Sequence of chain 1.A:
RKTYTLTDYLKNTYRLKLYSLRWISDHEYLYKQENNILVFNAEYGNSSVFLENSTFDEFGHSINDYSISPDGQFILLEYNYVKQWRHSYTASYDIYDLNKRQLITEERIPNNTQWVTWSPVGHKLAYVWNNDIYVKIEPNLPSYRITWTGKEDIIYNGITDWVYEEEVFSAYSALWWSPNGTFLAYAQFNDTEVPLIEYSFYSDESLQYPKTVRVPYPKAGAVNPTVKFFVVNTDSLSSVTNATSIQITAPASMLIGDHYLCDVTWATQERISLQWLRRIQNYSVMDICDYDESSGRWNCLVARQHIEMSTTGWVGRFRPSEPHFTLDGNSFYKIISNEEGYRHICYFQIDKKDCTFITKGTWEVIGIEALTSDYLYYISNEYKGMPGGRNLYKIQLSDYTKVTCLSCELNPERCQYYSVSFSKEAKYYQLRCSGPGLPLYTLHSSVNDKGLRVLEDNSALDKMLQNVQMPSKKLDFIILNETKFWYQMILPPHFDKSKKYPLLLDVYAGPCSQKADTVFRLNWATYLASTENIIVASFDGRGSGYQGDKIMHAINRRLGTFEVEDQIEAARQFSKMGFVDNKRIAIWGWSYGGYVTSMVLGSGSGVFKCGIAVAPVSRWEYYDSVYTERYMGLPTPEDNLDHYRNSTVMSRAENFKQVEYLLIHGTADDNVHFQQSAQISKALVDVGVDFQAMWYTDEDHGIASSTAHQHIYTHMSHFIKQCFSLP

Binding-site contacts:
Ligand atom C8 contacts residue ASN117 of chain 1.A at 4.2 Å.
Ligand atom C2 contacts residue ASN117 of chain 1.A at 2.5 Å.
Ligand atom C5 contacts residue ASN117 of chain 1.A at 3.7 Å.
Ligand atom C1 contacts residue ASN117 of chain 1.A at 1.5 Å.
Ligand atom O7 contacts residue ASN117 of chain 1.A at 3.0 Å (h-bond).
Ligand atom C8 contacts residue PRO116 of chain 1.A at 4.2 Å (hydrophobic).
Ligand atom O7 contacts residue ARG114 of chain 1.A at 4.5 Å.
Ligand atom C8 contacts residue ARG114 of chain 1.A at 4.1 Å.
Ligand atom C3 contacts residue ASN117 of chain 1.A at 3.9 Å.
Ligand atom C8 contacts residue HIS67 of chain 1.A at 4.1 Å.
Ligand atom O7 contacts residue TYR85 of chain 1.A at 4.5 Å.
Ligand atom N2 contacts residue ASN117 of chain 1.A at 2.8 Å (h-bond).
Ligand atom C8 contacts residue ILE115 of chain 1.A at 3.9 Å (hydrophobic).
Ligand atom C7 contacts residue ASN117 of chain 1.A at 3.1 Å.
Ligand atom C4 contacts residue ASN117 of chain 1.A at 4.2 Å.
Ligand atom O5 contacts residue ASN117 of chain 1.A at 2.4 Å (h-bond).

This protein binds this small molecule.
Small molecule (SMILES): CC(=O)N[C@H]1[C@H](O[C@H]2[C@H](O)[C@@H](NC(C)=O)CO[C@@H]2CO)O[C@H](CO)[C@@H](O)[C@@H]1O